The small molecule below binds the protein below.
Small molecule (SMILES): CC(=O)N[C@H]1[C@H](O[C@H]2[C@H](O)[C@@H](NC(C)=O)CO[C@@H]2CO)O[C@H](CO)[C@@H](O)[C@@H]1O

Binding-site contacts:
Ligand atom C3 contacts residue ASP282 of chain 1.A at 4.0 Å.
Ligand atom C5 contacts residue ASN117 of chain 1.A at 3.7 Å.
Ligand atom C8 contacts residue ARG90 of chain 1.J at 4.3 Å.
Ligand atom C3 contacts residue ASN117 of chain 1.A at 3.8 Å.
Ligand atom C7 contacts residue ASP282 of chain 1.A at 3.6 Å.
Ligand atom C2 contacts residue ASN117 of chain 1.A at 2.4 Å.
Ligand atom C7 contacts residue ASN117 of chain 1.A at 3.8 Å.
Ligand atom C2 contacts residue ASP282 of chain 1.A at 4.5 Å.
Ligand atom C8 contacts residue LEU136 of chain 1.A at 4.1 Å (hydrophobic).
Ligand atom C4 contacts residue ASN117 of chain 1.A at 4.2 Å.
Ligand atom N2 contacts residue ASN117 of chain 1.A at 2.9 Å (h-bond).
Ligand atom O7 contacts residue VAL103 of chain 1.A at 4.2 Å.
Ligand atom O7 contacts residue ASN117 of chain 1.A at 4.2 Å.
Ligand atom O3 contacts residue ASP282 of chain 1.A at 3.1 Å (salt-bridge).
Ligand atom O7 contacts residue ASP282 of chain 1.A at 4.1 Å.
Ligand atom C1 contacts residue ASN117 of chain 1.A at 1.4 Å.
Ligand atom O5 contacts residue ASN117 of chain 1.A at 2.4 Å (h-bond).
Ligand atom C8 contacts residue ASP282 of chain 1.A at 3.7 Å.
Ligand atom C8 contacts residue VAL103 of chain 1.A at 3.9 Å (hydrophobic).
Ligand atom N2 contacts residue ASP282 of chain 1.A at 3.8 Å.

Sequence of chain 1.J:
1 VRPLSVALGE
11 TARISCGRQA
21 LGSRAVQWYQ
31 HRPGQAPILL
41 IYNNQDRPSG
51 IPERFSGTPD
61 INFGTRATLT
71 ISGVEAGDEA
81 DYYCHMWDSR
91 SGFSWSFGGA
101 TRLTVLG

Sequence of chain 1.A:
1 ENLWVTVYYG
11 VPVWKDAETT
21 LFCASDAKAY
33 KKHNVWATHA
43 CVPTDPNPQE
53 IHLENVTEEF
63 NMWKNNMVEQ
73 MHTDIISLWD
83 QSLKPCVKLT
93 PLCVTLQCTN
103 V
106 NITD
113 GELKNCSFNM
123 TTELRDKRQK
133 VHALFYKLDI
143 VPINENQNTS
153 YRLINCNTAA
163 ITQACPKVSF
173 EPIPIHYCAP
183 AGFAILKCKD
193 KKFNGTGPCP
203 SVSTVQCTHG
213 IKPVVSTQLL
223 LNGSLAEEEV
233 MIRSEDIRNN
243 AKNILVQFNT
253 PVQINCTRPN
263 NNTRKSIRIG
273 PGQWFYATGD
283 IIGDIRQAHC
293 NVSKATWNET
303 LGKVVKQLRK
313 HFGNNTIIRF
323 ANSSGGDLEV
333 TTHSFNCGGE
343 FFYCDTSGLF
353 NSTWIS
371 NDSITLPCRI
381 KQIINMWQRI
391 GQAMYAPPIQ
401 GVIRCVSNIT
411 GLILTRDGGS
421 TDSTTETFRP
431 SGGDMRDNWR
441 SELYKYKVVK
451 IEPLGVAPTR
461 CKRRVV